Binding-site contacts:
Ligand atom C5 contacts residue GLN801 of chain 1.A at 4.3 Å.
Ligand atom C2 contacts residue ASN798 of chain 1.A at 2.5 Å.
Ligand atom C1 contacts residue SER800 of chain 1.A at 3.7 Å.
Ligand atom C5 contacts residue SER800 of chain 1.A at 4.4 Å.
Ligand atom O7 contacts residue ASN798 of chain 1.A at 3.6 Å (h-bond).
Ligand atom C6 contacts residue GLN801 of chain 1.A at 3.6 Å.
Ligand atom O6 contacts residue GLN801 of chain 1.A at 4.2 Å.
Ligand atom O5 contacts residue GLN801 of chain 1.A at 4.4 Å.
Ligand atom O5 contacts residue SER800 of chain 1.A at 4.2 Å.
Ligand atom C5 contacts residue ASN798 of chain 1.A at 3.6 Å.
Ligand atom C8 contacts residue ASN798 of chain 1.A at 3.8 Å.
Ligand atom C4 contacts residue ASN798 of chain 1.A at 4.2 Å.
Ligand atom O5 contacts residue ASN798 of chain 1.A at 2.3 Å (h-bond).
Ligand atom N2 contacts residue ASN798 of chain 1.A at 3.0 Å (h-bond).
Ligand atom C3 contacts residue ASN798 of chain 1.A at 3.8 Å.
Ligand atom C1 contacts residue ASN798 of chain 1.A at 1.4 Å.
Ligand atom C7 contacts residue ASN798 of chain 1.A at 3.3 Å.

A protein and the small-molecule ligand that binds it are described below.
Small molecule (SMILES): CC(=O)N[C@@H]1[C@@H](O)[C@H](O)[C@@H](CO)O[C@H]1O

Sequence of chain 1.A:
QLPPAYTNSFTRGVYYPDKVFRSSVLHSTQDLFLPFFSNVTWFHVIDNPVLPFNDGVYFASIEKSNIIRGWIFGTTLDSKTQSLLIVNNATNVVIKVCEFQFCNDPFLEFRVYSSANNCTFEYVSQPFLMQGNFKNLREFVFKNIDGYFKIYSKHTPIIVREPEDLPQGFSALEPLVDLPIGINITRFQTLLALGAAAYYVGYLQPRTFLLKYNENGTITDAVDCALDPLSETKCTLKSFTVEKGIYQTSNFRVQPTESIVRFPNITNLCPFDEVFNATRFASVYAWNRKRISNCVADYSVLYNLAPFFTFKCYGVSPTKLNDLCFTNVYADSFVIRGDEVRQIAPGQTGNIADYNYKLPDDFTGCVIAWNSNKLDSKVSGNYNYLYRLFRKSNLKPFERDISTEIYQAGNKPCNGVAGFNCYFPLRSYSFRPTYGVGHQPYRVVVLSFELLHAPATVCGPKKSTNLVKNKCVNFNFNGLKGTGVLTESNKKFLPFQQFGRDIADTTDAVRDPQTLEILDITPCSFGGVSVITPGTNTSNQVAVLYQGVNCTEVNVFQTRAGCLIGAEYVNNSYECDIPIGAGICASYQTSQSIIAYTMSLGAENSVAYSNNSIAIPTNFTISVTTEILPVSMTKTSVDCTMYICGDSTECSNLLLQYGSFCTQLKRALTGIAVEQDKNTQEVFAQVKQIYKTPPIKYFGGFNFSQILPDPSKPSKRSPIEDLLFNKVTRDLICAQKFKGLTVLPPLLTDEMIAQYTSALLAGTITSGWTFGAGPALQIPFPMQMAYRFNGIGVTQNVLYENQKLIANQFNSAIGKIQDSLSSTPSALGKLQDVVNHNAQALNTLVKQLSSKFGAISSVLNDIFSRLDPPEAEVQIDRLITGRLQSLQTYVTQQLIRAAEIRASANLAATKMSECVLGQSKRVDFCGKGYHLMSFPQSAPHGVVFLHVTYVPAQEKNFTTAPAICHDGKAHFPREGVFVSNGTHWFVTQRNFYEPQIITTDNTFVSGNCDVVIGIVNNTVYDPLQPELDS